Binding-site contacts:
Ligand atom N29 contacts residue SER193 of chain 1.A at 3.0 Å (h-bond).
Ligand atom C14 contacts residue GLY221 of chain 1.A at 3.6 Å.
Ligand atom N13 contacts residue CYS222 of chain 1.A at 3.7 Å.
Ligand atom C14 contacts residue CYS222 of chain 1.A at 3.3 Å (hydrophobic).
Ligand atom C26 contacts residue SER198 of chain 1.A at 3.5 Å.
Ligand atom C6 contacts residue HIS46 of chain 1.A at 3.5 Å.
Ligand atom C8 contacts residue SO41 of chain 1.C at 3.4 Å.
Ligand atom N15 contacts residue CYS222 of chain 1.A at 3.5 Å (h-bond).
Ligand atom C24 contacts residue TRP218 of chain 1.A at 3.7 Å (hydrophobic).
Ligand atom C23 contacts residue TRP218 of chain 1.A at 3.7 Å (hydrophobic).
Ligand atom N13 contacts residue GLY221 of chain 1.A at 3.2 Å (h-bond).
Ligand atom C18 contacts residue CYS194 of chain 1.A at 3.6 Å (hydrophobic).
Ligand atom C5 contacts residue HIS94 of chain 1.A at 3.7 Å.
Ligand atom C5 contacts residue HIS46 of chain 1.A at 3.2 Å.
Ligand atom N13 contacts residue GLY219 of chain 1.A at 3.7 Å.
Ligand atom C4 contacts residue HIS46 of chain 1.A at 3.5 Å.
Ligand atom C18 contacts residue GLN195 of chain 1.A at 3.4 Å.
Ligand atom N7 contacts residue SO41 of chain 1.C at 3.2 Å (h-bond).
Ligand atom C10 contacts residue SO41 of chain 1.C at 3.7 Å.
Ligand atom N28 contacts residue GLY221 of chain 1.A at 3.0 Å (h-bond).
Ligand atom N29 contacts residue ASP192 of chain 1.A at 3.1 Å (salt-bridge).
Ligand atom C27 contacts residue SER193 of chain 1.A at 3.1 Å.
Ligand atom C22 contacts residue SER193 of chain 1.A at 3.8 Å.
Ligand atom C18 contacts residue CYS222 of chain 1.A at 3.8 Å (hydrophobic).
Ligand atom N7 contacts residue HIS46 of chain 1.A at 3.5 Å (h-bond).
Ligand atom N19 contacts residue CYS222 of chain 1.A at 3.5 Å (h-bond).
Ligand atom C4 contacts residue HIS94 of chain 1.A at 3.6 Å.
Ligand atom C21 contacts residue GLY221 of chain 1.A at 3.3 Å.
Ligand atom C30 contacts residue SO41 of chain 1.C at 3.3 Å.
Ligand atom C27 contacts residue ASP192 of chain 1.A at 3.5 Å.
Ligand atom C6 contacts residue SO41 of chain 1.C at 3.3 Å.
Ligand atom C2 contacts residue ASP50 of chain 1.A at 3.7 Å.
Ligand atom N15 contacts residue GLY221 of chain 1.A at 3.5 Å (h-bond).
Ligand atom N29 contacts residue GLY229 of chain 1.A at 3.2 Å.
Ligand atom N1 contacts residue ASP50 of chain 1.A at 3.7 Å.
Ligand atom N19 contacts residue GLN195 of chain 1.A at 3.3 Å.
Ligand atom N28 contacts residue SER193 of chain 1.A at 3.3 Å (h-bond).
Ligand atom N28 contacts residue CYS222 of chain 1.A at 3.6 Å.
Ligand atom C21 contacts residue GLY219 of chain 1.A at 3.7 Å.
Ligand atom N28 contacts residue ASP192 of chain 1.A at 2.7 Å (salt-bridge).

Sequence of chain 1.A:
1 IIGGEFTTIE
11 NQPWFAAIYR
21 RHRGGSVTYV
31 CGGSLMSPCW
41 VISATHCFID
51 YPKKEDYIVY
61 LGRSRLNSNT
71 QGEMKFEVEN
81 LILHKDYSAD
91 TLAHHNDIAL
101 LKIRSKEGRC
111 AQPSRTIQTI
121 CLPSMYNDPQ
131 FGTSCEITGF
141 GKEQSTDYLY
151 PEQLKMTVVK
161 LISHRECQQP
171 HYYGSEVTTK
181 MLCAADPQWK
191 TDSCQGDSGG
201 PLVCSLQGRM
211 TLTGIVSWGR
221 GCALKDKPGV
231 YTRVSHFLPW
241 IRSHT

This protein binds this small molecule.
Small molecule (SMILES): N=C(N)c1ccc2cc(C(=O)Nc3ccc(CN)cc3)cc(Nc3ncccn3)c2c1